A protein and the small-molecule ligand that binds it are described below.
Small molecule (SMILES): CC(=O)N[C@@H]1[C@@H](O)[C@H](O)[C@@H](CO)O[C@H]1O

Binding-site contacts:
Ligand atom N2 contacts residue ASN88 of chain 1.LA at 3.1 Å (h-bond).
Ligand atom C2 contacts residue ASN88 of chain 1.LA at 2.5 Å.
Ligand atom C8 contacts residue ILE58 of chain 1.LA at 3.3 Å (hydrophobic).
Ligand atom N2 contacts residue ILE58 of chain 1.LA at 3.9 Å.
Ligand atom C7 contacts residue ASN88 of chain 1.LA at 3.9 Å.
Ligand atom C8 contacts residue SER55 of chain 1.LA at 3.4 Å.
Ligand atom C3 contacts residue ASN88 of chain 1.LA at 3.8 Å.
Ligand atom O5 contacts residue GLY89 of chain 1.LA at 4.0 Å.
Ligand atom O5 contacts residue ASN88 of chain 1.LA at 2.3 Å (h-bond).
Ligand atom C1 contacts residue ASN88 of chain 1.LA at 1.4 Å.
Ligand atom O6 contacts residue ASN88 of chain 1.LA at 4.0 Å.
Ligand atom C5 contacts residue ASN88 of chain 1.LA at 3.6 Å.
Ligand atom C1 contacts residue GLY89 of chain 1.LA at 4.5 Å.
Ligand atom O7 contacts residue ILE58 of chain 1.LA at 4.0 Å.
Ligand atom C7 contacts residue ILE58 of chain 1.LA at 3.5 Å (hydrophobic).
Ligand atom O6 contacts residue GLY89 of chain 1.LA at 4.0 Å.
Ligand atom C4 contacts residue ASN88 of chain 1.LA at 4.2 Å.
Ligand atom O7 contacts residue ASN88 of chain 1.LA at 4.0 Å.

Sequence of chain 1.LA:
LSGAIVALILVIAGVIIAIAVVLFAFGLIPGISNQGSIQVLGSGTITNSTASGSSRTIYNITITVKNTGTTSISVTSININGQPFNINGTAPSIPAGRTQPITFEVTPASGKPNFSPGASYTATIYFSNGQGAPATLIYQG